This small molecule binds to this protein.
Small molecule (SMILES): Cn1c(=O)[nH]c2c(=O)[nH]c(=O)[nH]c21

Sequence of chain 1.A:
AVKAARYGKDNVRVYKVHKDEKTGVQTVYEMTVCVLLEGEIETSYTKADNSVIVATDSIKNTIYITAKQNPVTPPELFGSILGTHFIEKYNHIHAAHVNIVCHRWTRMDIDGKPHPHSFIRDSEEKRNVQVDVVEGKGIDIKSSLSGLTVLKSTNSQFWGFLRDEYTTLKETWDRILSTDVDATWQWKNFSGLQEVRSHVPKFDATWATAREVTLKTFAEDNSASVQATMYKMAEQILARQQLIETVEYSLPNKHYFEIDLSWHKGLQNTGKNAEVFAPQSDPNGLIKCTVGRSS

Sequence of chain 2.A:
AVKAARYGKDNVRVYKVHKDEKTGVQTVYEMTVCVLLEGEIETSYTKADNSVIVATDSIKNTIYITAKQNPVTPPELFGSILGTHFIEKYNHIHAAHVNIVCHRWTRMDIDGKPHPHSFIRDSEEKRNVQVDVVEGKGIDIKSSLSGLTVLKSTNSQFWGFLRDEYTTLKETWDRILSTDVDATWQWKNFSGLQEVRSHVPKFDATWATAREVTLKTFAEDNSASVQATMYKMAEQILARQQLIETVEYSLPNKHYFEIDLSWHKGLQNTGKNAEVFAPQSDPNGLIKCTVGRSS

Binding-site contacts:
Ligand atom O2 contacts residue VAL227 of chain 1.A at 2.9 Å (h-bond).
Ligand atom O2 contacts residue ARG176 of chain 1.A at 2.9 Å (salt-bridge).
Ligand atom C5 contacts residue PHE159 of chain 1.A at 3.4 Å (hydrophobic).
Ligand atom C2 contacts residue ARG176 of chain 1.A at 3.6 Å.
Ligand atom N7 contacts residue PHE159 of chain 1.A at 3.7 Å.
Ligand atom N1 contacts residue GLN228 of chain 1.A at 3.0 Å (h-bond).
Ligand atom C4 contacts residue PHE159 of chain 1.A at 3.4 Å (hydrophobic).
Ligand atom C2 contacts residue PHE159 of chain 1.A at 3.6 Å (hydrophobic).
Ligand atom O2 contacts residue PHE159 of chain 1.A at 3.8 Å.
Ligand atom C2 contacts residue VAL227 of chain 1.A at 3.9 Å (hydrophobic).
Ligand atom O2 contacts residue GLN228 of chain 1.A at 3.8 Å.
Ligand atom O6 contacts residue TYR8 of chain 2.A at 3.8 Å.
Ligand atom N1 contacts residue PHE159 of chain 1.A at 3.5 Å.
Ligand atom C8 contacts residue ALA56 of chain 2.A at 3.9 Å (hydrophobic).
Ligand atom C2 contacts residue GLN228 of chain 1.A at 3.8 Å.
Ligand atom C4 contacts residue ARG176 of chain 1.A at 3.8 Å.
Ligand atom N3 contacts residue ARG176 of chain 1.A at 3.0 Å (salt-bridge).
Ligand atom O6 contacts residue THR57 of chain 2.A at 3.9 Å.
Ligand atom N9 contacts residue PHE159 of chain 1.A at 3.5 Å.
Ligand atom O8 contacts residue ALA56 of chain 2.A at 3.5 Å.
Ligand atom N3 contacts residue PHE159 of chain 1.A at 3.7 Å.
Ligand atom C8 contacts residue THR57 of chain 2.A at 3.3 Å.
Ligand atom C8 contacts residue ASP58 of chain 2.A at 3.9 Å.
Ligand atom N7 contacts residue THR57 of chain 2.A at 2.9 Å (h-bond).
Ligand atom O8 contacts residue THR57 of chain 2.A at 3.2 Å (h-bond).
Ligand atom N3 contacts residue ASN254 of chain 1.A at 3.3 Å (h-bond).
Ligand atom O8 contacts residue ASP58 of chain 2.A at 3.0 Å (salt-bridge).
Ligand atom C6 contacts residue GLN228 of chain 1.A at 3.7 Å.
Ligand atom C10 contacts residue ARG176 of chain 1.A at 3.3 Å.
Ligand atom O2 contacts residue SER226 of chain 1.A at 3.5 Å.
Ligand atom C2 contacts residue ASN254 of chain 1.A at 4.0 Å.
Ligand atom C10 contacts residue PHE159 of chain 1.A at 4.0 Å (hydrophobic).
Ligand atom O6 contacts residue GLN228 of chain 1.A at 2.9 Å (h-bond).
Ligand atom C6 contacts residue PHE159 of chain 1.A at 3.5 Å (hydrophobic).
Ligand atom C4 contacts residue ASN254 of chain 1.A at 3.7 Å.
Ligand atom O6 contacts residue ILE54 of chain 2.A at 3.6 Å.
Ligand atom N7 contacts residue ALA56 of chain 2.A at 3.7 Å.
Ligand atom C8 contacts residue PHE159 of chain 1.A at 3.7 Å (hydrophobic).
Ligand atom C8 contacts residue LEU170 of chain 1.A at 3.9 Å (hydrophobic).
Ligand atom O8 contacts residue LEU170 of chain 1.A at 3.4 Å.